The protein below binds the small molecule below.
Small molecule (SMILES): CC(C)[C@H](NC(=O)[C@H](CC1=CN=C2CC=CC=C12)NC(=O)CNC(=O)CNC(=O)[C@@H]1CCCN1)C(=O)N[C@H](C(=O)N[C@@H](Cc1ccccc1)C(=O)N[C@H](C=O)CCC(=O)O)[C@@H](C)O

Binding-site contacts:
Ligand atom NE1 contacts residue GLY92 of chain 1.A at 2.9 Å (h-bond).
Ligand atom CD2 contacts residue ASN25 of chain 1.A at 3.5 Å.
Ligand atom CZ2 contacts residue ALA93 of chain 1.A at 3.7 Å (hydrophobic).
Ligand atom CD1 contacts residue GLN94 of chain 1.A at 3.6 Å.
Ligand atom NE1 contacts residue ALA93 of chain 1.A at 3.7 Å.
Ligand atom CE2 contacts residue LEU38 of chain 1.A at 3.7 Å (hydrophobic).
Ligand atom CB contacts residue ASN25 of chain 1.A at 3.6 Å.
Ligand atom CB contacts residue GLN94 of chain 1.A at 3.5 Å.
Ligand atom CD2 contacts residue LEU38 of chain 1.A at 3.6 Å (hydrophobic).
Ligand atom C contacts residue ASN25 of chain 1.A at 3.7 Å.
Ligand atom CE3 contacts residue GLN35 of chain 1.A at 3.8 Å.
Ligand atom CE1 contacts residue GLN35 of chain 1.A at 3.7 Å.
Ligand atom O contacts residue GLY26 of chain 1.A at 3.8 Å.
Ligand atom CZ contacts residue PHE52 of chain 1.A at 3.6 Å (hydrophobic).
Ligand atom CA contacts residue GLN94 of chain 1.A at 3.7 Å.
Ligand atom CG contacts residue GLN94 of chain 1.A at 3.8 Å.
Ligand atom CZ2 contacts residue GLY54 of chain 1.A at 3.7 Å.
Ligand atom CZ3 contacts residue GLY54 of chain 1.A at 3.7 Å.
Ligand atom O contacts residue ASN25 of chain 1.A at 3.5 Å (h-bond).
Ligand atom CE2 contacts residue GLY37 of chain 1.A at 3.7 Å.
Ligand atom CE1 contacts residue GLY37 of chain 1.A at 3.7 Å.
Ligand atom CB contacts residue GLY26 of chain 1.A at 3.5 Å.
Ligand atom CZ2 contacts residue GLY92 of chain 1.A at 3.8 Å.
Ligand atom NE1 contacts residue GLN94 of chain 1.A at 3.6 Å.
Ligand atom O contacts residue LYS39 of chain 1.A at 2.9 Å (salt-bridge).
Ligand atom O contacts residue ASN25 of chain 1.A at 3.3 Å (h-bond).
Ligand atom CG contacts residue GLY26 of chain 1.A at 3.8 Å.
Ligand atom CZ2 contacts residue ASN55 of chain 1.A at 3.3 Å.
Ligand atom CE2 contacts residue PHE52 of chain 1.A at 3.5 Å (hydrophobic).
Ligand atom CA contacts residue GLN94 of chain 1.A at 3.4 Å.
Ligand atom CB contacts residue GLN94 of chain 1.A at 3.6 Å.
Ligand atom N contacts residue GLN94 of chain 1.A at 2.8 Å (h-bond).
Ligand atom O contacts residue GLN94 of chain 1.A at 3.1 Å (h-bond).
Ligand atom CA contacts residue ASN25 of chain 1.A at 3.5 Å.
Ligand atom CH2 contacts residue GLY54 of chain 1.A at 3.3 Å.
Ligand atom CZ contacts residue GLY37 of chain 1.A at 3.5 Å.
Ligand atom CE2 contacts residue GLY92 of chain 1.A at 3.6 Å.
Ligand atom C contacts residue GLN94 of chain 1.A at 3.6 Å.
Ligand atom CH2 contacts residue ASN55 of chain 1.A at 3.6 Å.
Ligand atom CG1 contacts residue LYS39 of chain 1.A at 3.4 Å.

Sequence of chain 1.A:
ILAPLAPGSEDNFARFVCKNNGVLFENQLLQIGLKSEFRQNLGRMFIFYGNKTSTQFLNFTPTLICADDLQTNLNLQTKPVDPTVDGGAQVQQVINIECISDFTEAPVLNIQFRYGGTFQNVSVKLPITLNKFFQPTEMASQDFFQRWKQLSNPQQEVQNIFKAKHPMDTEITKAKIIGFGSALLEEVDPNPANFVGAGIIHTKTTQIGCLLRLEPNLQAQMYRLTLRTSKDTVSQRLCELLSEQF